Sequence of chain 1.A:
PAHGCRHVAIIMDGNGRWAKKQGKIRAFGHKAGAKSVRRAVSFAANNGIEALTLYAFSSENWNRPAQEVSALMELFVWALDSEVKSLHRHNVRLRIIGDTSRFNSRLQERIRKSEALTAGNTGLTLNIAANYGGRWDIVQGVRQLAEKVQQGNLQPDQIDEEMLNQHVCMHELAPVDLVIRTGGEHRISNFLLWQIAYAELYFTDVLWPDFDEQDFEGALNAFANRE

Binding-site contacts:
Ligand atom OAE contacts residue GLU73 of chain 1.A at 3.3 Å (salt-bridge).
Ligand atom PBC contacts residue PHE70 of chain 1.A at 3.7 Å.
Ligand atom OAE contacts residue SER71 of chain 1.A at 2.6 Å (h-bond).
Ligand atom CAK contacts residue MET25 of chain 1.A at 3.2 Å (hydrophobic).
Ligand atom OAD contacts residue ARG77 of chain 1.A at 2.9 Å (salt-bridge).
Ligand atom CAK contacts residue ALA69 of chain 1.A at 3.5 Å (hydrophobic).
Ligand atom CAM contacts residue ASN28 of chain 1.A at 3.3 Å.
Ligand atom CAV contacts residue ASN28 of chain 1.A at 3.2 Å.
Ligand atom CAW contacts residue VAL50 of chain 1.A at 3.8 Å (hydrophobic).
Ligand atom CAN contacts residue PHE89 of chain 1.A at 3.7 Å (hydrophobic).
Ligand atom OAF contacts residue ASP26 of chain 1.A at 3.4 Å (salt-bridge).
Ligand atom OAE contacts residue ARG77 of chain 1.A at 3.8 Å.
Ligand atom OAF contacts residue SER72 of chain 1.A at 3.0 Å (h-bond).
Ligand atom OAG contacts residue GLY27 of chain 1.A at 3.2 Å (h-bond).
Ligand atom CAR contacts residue HIS43 of chain 1.A at 3.8 Å.
Ligand atom CAU contacts residue PHE70 of chain 1.A at 3.5 Å (hydrophobic).
Ligand atom CAS contacts residue ASN28 of chain 1.A at 3.1 Å.
Ligand atom PBB contacts residue ARG77 of chain 1.A at 3.8 Å.
Ligand atom OAB contacts residue GLY29 of chain 1.A at 2.9 Å (h-bond).
Ligand atom OAF contacts residue SER71 of chain 1.A at 3.5 Å.
Ligand atom CAP contacts residue ASN28 of chain 1.A at 3.2 Å.
Ligand atom OAB contacts residue ASN28 of chain 1.A at 3.7 Å.
Ligand atom OAA contacts residue ARG39 of chain 1.A at 3.1 Å.
Ligand atom OAE contacts residue SER72 of chain 1.A at 3.3 Å (h-bond).
Ligand atom CAM contacts residue MET25 of chain 1.A at 3.5 Å (hydrophobic).
Ligand atom OAC contacts residue ASN28 of chain 1.A at 3.3 Å (h-bond).
Ligand atom CAV contacts residue PHE70 of chain 1.A at 3.9 Å (hydrophobic).
Ligand atom PBB contacts residue HIS43 of chain 1.A at 3.7 Å.
Ligand atom CAJ contacts residue VAL50 of chain 1.A at 3.8 Å (hydrophobic).
Ligand atom CAM contacts residue ALA69 of chain 1.A at 3.8 Å (hydrophobic).
Ligand atom CAX contacts residue ASN28 of chain 1.A at 3.1 Å.
Ligand atom CAM contacts residue PHE70 of chain 1.A at 3.3 Å (hydrophobic).
Ligand atom CAL contacts residue HIS43 of chain 1.A at 3.4 Å.
Ligand atom OAC contacts residue HIS43 of chain 1.A at 3.1 Å.
Ligand atom OAF contacts residue PHE70 of chain 1.A at 2.5 Å (h-bond).
Ligand atom OAG contacts residue ASN28 of chain 1.A at 2.9 Å (h-bond).
Ligand atom CAH contacts residue VAL50 of chain 1.A at 3.8 Å (hydrophobic).
Ligand atom OAD contacts residue HIS43 of chain 1.A at 2.6 Å (h-bond).
Ligand atom CAK contacts residue ASN28 of chain 1.A at 3.2 Å.
Ligand atom CAP contacts residue ALA69 of chain 1.A at 3.5 Å (hydrophobic).

This protein binds this small molecule.
Small molecule (SMILES): O=P(O)(O)C(O)(Cc1cccc(-c2cccc(-c3ccccc3)c2)c1)P(=O)(O)O